Sequence of chain 1.D:
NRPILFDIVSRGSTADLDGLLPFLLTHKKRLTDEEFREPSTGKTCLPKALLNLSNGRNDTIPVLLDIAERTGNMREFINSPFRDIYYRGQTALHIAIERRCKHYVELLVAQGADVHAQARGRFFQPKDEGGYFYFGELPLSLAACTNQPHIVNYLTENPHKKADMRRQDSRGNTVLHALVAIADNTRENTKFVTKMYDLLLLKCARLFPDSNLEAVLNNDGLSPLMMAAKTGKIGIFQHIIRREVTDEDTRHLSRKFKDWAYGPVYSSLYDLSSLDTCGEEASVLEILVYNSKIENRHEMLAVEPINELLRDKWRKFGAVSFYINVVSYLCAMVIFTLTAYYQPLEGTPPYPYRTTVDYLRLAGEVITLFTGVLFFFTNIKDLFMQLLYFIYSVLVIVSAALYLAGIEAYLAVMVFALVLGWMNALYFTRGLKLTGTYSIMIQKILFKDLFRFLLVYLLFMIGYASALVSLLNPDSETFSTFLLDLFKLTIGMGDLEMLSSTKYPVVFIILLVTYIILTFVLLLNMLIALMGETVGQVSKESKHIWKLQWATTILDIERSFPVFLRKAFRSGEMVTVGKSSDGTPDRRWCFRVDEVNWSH

Sequence of chain 1.A:
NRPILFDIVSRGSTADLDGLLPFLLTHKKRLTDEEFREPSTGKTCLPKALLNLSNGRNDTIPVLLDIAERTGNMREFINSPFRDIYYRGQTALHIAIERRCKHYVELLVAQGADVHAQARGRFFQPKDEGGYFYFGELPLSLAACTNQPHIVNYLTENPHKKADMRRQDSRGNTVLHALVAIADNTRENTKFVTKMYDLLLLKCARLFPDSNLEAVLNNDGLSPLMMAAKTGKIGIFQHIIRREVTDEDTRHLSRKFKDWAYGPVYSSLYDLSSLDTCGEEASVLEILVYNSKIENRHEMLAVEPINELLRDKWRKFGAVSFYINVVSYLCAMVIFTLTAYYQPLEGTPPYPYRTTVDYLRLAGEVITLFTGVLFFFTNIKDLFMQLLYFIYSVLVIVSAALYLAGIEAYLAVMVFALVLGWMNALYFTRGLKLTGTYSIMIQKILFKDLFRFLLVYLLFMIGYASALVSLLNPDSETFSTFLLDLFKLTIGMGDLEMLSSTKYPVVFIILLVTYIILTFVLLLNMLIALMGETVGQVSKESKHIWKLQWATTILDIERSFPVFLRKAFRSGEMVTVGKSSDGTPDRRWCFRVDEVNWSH

Binding-site contacts:
Ligand atom CAK contacts residue LEU671 of chain 1.A at 3.0 Å (hydrophobic).
Ligand atom CAX contacts residue LEU671 of chain 1.A at 3.9 Å (hydrophobic).
Ligand atom CAQ contacts residue PHE674 of chain 1.A at 3.3 Å (hydrophobic).
Ligand atom CBE contacts residue PHE674 of chain 1.A at 4.1 Å (hydrophobic).
Ligand atom CAZ contacts residue ILE696 of chain 1.D at 4.1 Å (hydrophobic).
Ligand atom CAP contacts residue VAL700 of chain 1.D at 4.3 Å (hydrophobic).
Ligand atom CAI contacts residue LEU671 of chain 1.A at 3.5 Å (hydrophobic).
Ligand atom CAI contacts residue ILE696 of chain 1.D at 4.0 Å (hydrophobic).
Ligand atom CAP contacts residue PHE674 of chain 1.A at 3.3 Å (hydrophobic).
Ligand atom CAV contacts residue ILE696 of chain 1.D at 4.1 Å (hydrophobic).
Ligand atom CAK contacts residue ILE696 of chain 1.D at 4.2 Å (hydrophobic).
Ligand atom CAL contacts residue LEU671 of chain 1.A at 4.0 Å (hydrophobic).
Ligand atom CAA contacts residue TYR621 of chain 1.A at 4.5 Å (hydrophobic).
Ligand atom CAU contacts residue LEU670 of chain 1.A at 3.8 Å (hydrophobic).
Ligand atom CAS contacts residue LEU670 of chain 1.A at 3.8 Å (hydrophobic).
Ligand atom CAO contacts residue PHE674 of chain 1.A at 3.8 Å (hydrophobic).
Ligand atom OAH contacts residue LEU671 of chain 1.A at 3.0 Å.
Ligand atom CBD contacts residue ILE696 of chain 1.D at 4.3 Å (hydrophobic).
Ligand atom CAQ contacts residue VAL700 of chain 1.D at 4.3 Å (hydrophobic).

A small-molecule ligand and the protein it binds are described below.
Small molecule (SMILES): CC(C)CCC[C@@H](C)[C@H]1CC[C@H]2[C@@H]3CC=C4C[C@@H](OC(=O)CCC(=O)O)CC[C@]4(C)[C@H]3CC[C@]12C